A protein and the small-molecule ligand that binds it are described below.
Small molecule (SMILES): CC(=O)N[C@@H]1[C@@H](O)[C@H](O)[C@@H](CO)O[C@H]1O

Sequence of chain 1.C:
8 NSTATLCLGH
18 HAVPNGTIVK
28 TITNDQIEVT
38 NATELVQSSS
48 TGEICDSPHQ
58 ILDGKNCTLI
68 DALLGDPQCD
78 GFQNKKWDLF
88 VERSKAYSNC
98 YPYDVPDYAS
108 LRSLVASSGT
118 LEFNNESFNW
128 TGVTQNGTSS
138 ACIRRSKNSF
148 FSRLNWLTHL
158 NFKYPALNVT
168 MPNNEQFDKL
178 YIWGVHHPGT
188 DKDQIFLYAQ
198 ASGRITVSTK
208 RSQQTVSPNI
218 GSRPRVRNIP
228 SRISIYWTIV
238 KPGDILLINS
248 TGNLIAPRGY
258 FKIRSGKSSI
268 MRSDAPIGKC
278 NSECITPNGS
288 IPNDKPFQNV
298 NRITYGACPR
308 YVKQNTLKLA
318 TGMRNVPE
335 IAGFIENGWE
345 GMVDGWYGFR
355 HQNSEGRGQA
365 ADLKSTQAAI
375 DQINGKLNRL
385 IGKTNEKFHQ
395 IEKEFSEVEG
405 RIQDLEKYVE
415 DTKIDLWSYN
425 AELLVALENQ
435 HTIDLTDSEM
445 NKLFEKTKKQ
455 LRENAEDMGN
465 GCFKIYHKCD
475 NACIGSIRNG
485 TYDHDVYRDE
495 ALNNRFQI

Binding-site contacts:
Ligand atom O6 contacts residue ASN285 of chain 1.C at 4.3 Å.
Ligand atom C5 contacts residue ASN298 of chain 1.C at 3.5 Å.
Ligand atom O7 contacts residue ASN285 of chain 1.C at 3.6 Å.
Ligand atom C3 contacts residue VAL297 of chain 1.C at 4.0 Å (hydrophobic).
Ligand atom C7 contacts residue VAL297 of chain 1.C at 4.0 Å (hydrophobic).
Ligand atom C4 contacts residue ASN285 of chain 1.C at 4.2 Å.
Ligand atom O5 contacts residue VAL297 of chain 1.C at 4.3 Å.
Ligand atom C5 contacts residue ASN285 of chain 1.C at 3.7 Å.
Ligand atom O5 contacts residue ASN285 of chain 1.C at 2.4 Å (h-bond).
Ligand atom C3 contacts residue ASN285 of chain 1.C at 3.8 Å.
Ligand atom C2 contacts residue ASN285 of chain 1.C at 2.5 Å.
Ligand atom O5 contacts residue ASN298 of chain 1.C at 3.0 Å (h-bond).
Ligand atom C1 contacts residue ASN298 of chain 1.C at 3.2 Å.
Ligand atom C7 contacts residue ASN285 of chain 1.C at 3.6 Å.
Ligand atom N2 contacts residue ASN285 of chain 1.C at 2.8 Å (h-bond).
Ligand atom N2 contacts residue VAL297 of chain 1.C at 2.9 Å (h-bond).
Ligand atom C1 contacts residue VAL297 of chain 1.C at 3.1 Å (hydrophobic).
Ligand atom C2 contacts residue VAL297 of chain 1.C at 3.5 Å (hydrophobic).
Ligand atom C8 contacts residue VAL297 of chain 1.C at 4.0 Å (hydrophobic).
Ligand atom C1 contacts residue ASN285 of chain 1.C at 1.4 Å.
Ligand atom C8 contacts residue SER45 of chain 1.C at 3.5 Å.
Ligand atom C8 contacts residue ASN296 of chain 1.C at 4.3 Å.
Ligand atom C6 contacts residue ASN298 of chain 1.C at 4.0 Å.